Sequence of chain 1.A:
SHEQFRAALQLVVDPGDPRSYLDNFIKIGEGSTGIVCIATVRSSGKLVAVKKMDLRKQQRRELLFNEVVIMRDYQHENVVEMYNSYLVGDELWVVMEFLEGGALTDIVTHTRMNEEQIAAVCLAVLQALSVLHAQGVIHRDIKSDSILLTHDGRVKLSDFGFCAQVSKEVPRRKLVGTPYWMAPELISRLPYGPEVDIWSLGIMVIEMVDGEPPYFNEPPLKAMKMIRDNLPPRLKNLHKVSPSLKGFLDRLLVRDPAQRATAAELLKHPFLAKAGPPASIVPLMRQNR

The protein below binds the small molecule below.
Small molecule (SMILES): NC(N)=NCCC[C@H](NC(=O)[C@H](CCCN=C(N)N)NC(=O)[C@H](CCCN=C(N)N)NC(=O)[C@@H](N)CCCN=C(N)N)C(=O)N[C@@H](CO)C(=O)N[C@H](C=O)CC1=CN=C2C=CC=CC12

Binding-site contacts:
Ligand atom NH2 contacts residue GLU262 of chain 1.A at 2.9 Å (salt-bridge).
Ligand atom OG contacts residue SER86 of chain 1.A at 3.5 Å (h-bond).
Ligand atom NH1 contacts residue ASN272 of chain 1.A at 2.7 Å (h-bond).
Ligand atom NH2 contacts residue THR159 of chain 1.A at 3.5 Å.
Ligand atom N contacts residue PHE271 of chain 1.A at 3.5 Å (h-bond).
Ligand atom CA contacts residue GLY232 of chain 1.A at 3.4 Å.
Ligand atom CB contacts residue GLY232 of chain 1.A at 3.5 Å.
Ligand atom CB contacts residue ASP195 of chain 1.A at 3.3 Å.
Ligand atom CH2 contacts residue LEU276 of chain 1.A at 3.4 Å (hydrophobic).
Ligand atom N contacts residue GLY232 of chain 1.A at 2.5 Å (h-bond).
Ligand atom NE contacts residue SER86 of chain 1.A at 3.0 Å (h-bond).
Ligand atom CD contacts residue ASN272 of chain 1.A at 3.5 Å.
Ligand atom CZ contacts residue ASP199 of chain 1.A at 3.5 Å.
Ligand atom CG contacts residue PHE271 of chain 1.A at 3.4 Å (hydrophobic).
Ligand atom O contacts residue VAL231 of chain 1.A at 3.5 Å.
Ligand atom NH2 contacts residue GLU267 of chain 1.A at 3.4 Å (salt-bridge).
Ligand atom NH2 contacts residue SER198 of chain 1.A at 3.1 Å (h-bond).
Ligand atom CZ contacts residue THR159 of chain 1.A at 3.5 Å.
Ligand atom OG contacts residue ASP195 of chain 1.A at 2.5 Å (salt-bridge).
Ligand atom O contacts residue THR233 of chain 1.A at 3.2 Å.
Ligand atom OG contacts residue THR233 of chain 1.A at 3.5 Å (h-bond).
Ligand atom O contacts residue PHE271 of chain 1.A at 3.2 Å.
Ligand atom O contacts residue TYR235 of chain 1.A at 3.2 Å.
Ligand atom O contacts residue LYS197 of chain 1.A at 2.7 Å (salt-bridge).
Ligand atom NH2 contacts residue ASP199 of chain 1.A at 2.8 Å (salt-bridge).
Ligand atom C contacts residue GLY232 of chain 1.A at 3.4 Å.
Ligand atom CA contacts residue PHE271 of chain 1.A at 3.4 Å (hydrophobic).
Ligand atom CA contacts residue GLY232 of chain 1.A at 3.4 Å.
Ligand atom NH1 contacts residue GLU267 of chain 1.A at 3.3 Å (salt-bridge).
Ligand atom CB contacts residue PHE216 of chain 1.A at 3.5 Å (hydrophobic).
Ligand atom NH2 contacts residue SER86 of chain 1.A at 2.7 Å (h-bond).
Ligand atom NH2 contacts residue GLY85 of chain 1.A at 3.3 Å.
Ligand atom OG contacts residue LYS197 of chain 1.A at 3.4 Å (salt-bridge).
Ligand atom O contacts residue GLY232 of chain 1.A at 3.1 Å (h-bond).
Ligand atom CA contacts residue THR233 of chain 1.A at 3.4 Å.
Ligand atom CZ contacts residue SER86 of chain 1.A at 3.2 Å.
Ligand atom N contacts residue SER86 of chain 1.A at 2.8 Å (h-bond).
Ligand atom CB contacts residue SER86 of chain 1.A at 3.5 Å.
Ligand atom NE contacts residue ASP199 of chain 1.A at 2.8 Å (salt-bridge).
Ligand atom CZ contacts residue PHE271 of chain 1.A at 3.5 Å (hydrophobic).